The small molecule below binds the protein below.
Small molecule (SMILES): CC(=O)N[C@@H]1[C@@H](O)[C@H](O)[C@@H](CO)O[C@H]1O

Sequence of chain 1.B:
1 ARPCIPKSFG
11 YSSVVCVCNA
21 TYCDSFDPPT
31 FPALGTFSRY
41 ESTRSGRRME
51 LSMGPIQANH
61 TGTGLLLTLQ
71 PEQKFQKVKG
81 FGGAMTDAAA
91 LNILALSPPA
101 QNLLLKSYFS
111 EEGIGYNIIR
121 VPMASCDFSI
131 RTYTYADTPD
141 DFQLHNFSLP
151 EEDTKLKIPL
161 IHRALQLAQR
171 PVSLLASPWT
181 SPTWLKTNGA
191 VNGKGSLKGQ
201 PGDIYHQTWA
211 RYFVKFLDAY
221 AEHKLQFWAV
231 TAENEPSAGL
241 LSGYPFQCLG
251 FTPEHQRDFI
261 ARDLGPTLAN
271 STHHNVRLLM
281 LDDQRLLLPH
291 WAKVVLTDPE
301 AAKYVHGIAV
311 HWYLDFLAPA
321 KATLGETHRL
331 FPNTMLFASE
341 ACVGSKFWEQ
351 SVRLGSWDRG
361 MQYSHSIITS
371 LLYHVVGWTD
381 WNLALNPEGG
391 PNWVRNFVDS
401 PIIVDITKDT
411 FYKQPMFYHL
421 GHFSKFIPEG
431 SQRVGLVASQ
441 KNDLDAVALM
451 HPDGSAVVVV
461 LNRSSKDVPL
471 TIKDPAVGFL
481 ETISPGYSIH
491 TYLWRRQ

Binding-site contacts:
Ligand atom O5 contacts residue ASN146 of chain 1.B at 2.4 Å (h-bond).
Ligand atom N2 contacts residue ASN146 of chain 1.B at 3.1 Å (h-bond).
Ligand atom C5 contacts residue ASN146 of chain 1.B at 3.7 Å.
Ligand atom C7 contacts residue ASN146 of chain 1.B at 3.7 Å.
Ligand atom C8 contacts residue THR138 of chain 1.B at 4.2 Å.
Ligand atom C2 contacts residue ASN146 of chain 1.B at 2.6 Å.
Ligand atom O5 contacts residue HIS145 of chain 1.B at 4.5 Å.
Ligand atom C7 contacts residue THR138 of chain 1.B at 4.3 Å.
Ligand atom C4 contacts residue ASN146 of chain 1.B at 4.4 Å.
Ligand atom O7 contacts residue THR138 of chain 1.B at 4.1 Å.
Ligand atom C3 contacts residue ASN146 of chain 1.B at 3.9 Å.
Ligand atom C1 contacts residue ASN146 of chain 1.B at 1.5 Å.
Ligand atom O7 contacts residue ASN146 of chain 1.B at 3.8 Å.